This protein binds this small molecule.
Small molecule (SMILES): Nc1ccn([C@H]2C[C@H](O[P](=O)(O)OC[C@H]3O[C@@H](n4cnc5c(=O)nc(N)[nH]c54)C[C@@H]3O)[C@@H](CO)O2)c(=O)n1

Binding-site contacts:
Ligand atom N4 contacts residue GLU86 of chain 1.E at 2.9 Å (salt-bridge).
Ligand atom N7 contacts residue ASN44 of chain 1.E at 4.2 Å.
Ligand atom C6 contacts residue ASN44 of chain 1.E at 3.8 Å.
Ligand atom C1' contacts residue ARG85 of chain 1.E at 4.3 Å.
Ligand atom O6 contacts residue PO41 of chain 1.J at 3.6 Å (h-bond).
Ligand atom C8 contacts residue VAL43 of chain 1.E at 3.7 Å (hydrophobic).
Ligand atom O6 contacts residue THR45 of chain 1.E at 2.8 Å (h-bond).
Ligand atom O6 contacts residue ASN44 of chain 1.E at 3.3 Å.
Ligand atom N7 contacts residue VAL43 of chain 1.E at 3.8 Å.
Ligand atom O6 contacts residue HIS12 of chain 1.E at 3.0 Å (h-bond).
Ligand atom N1 contacts residue LYS41 of chain 1.E at 4.3 Å.
Ligand atom O5' contacts residue ARG85 of chain 1.E at 3.2 Å (salt-bridge).
Ligand atom N7 contacts residue THR45 of chain 1.E at 2.7 Å (h-bond).
Ligand atom N9 contacts residue VAL43 of chain 1.E at 3.9 Å.
Ligand atom N2 contacts residue PO41 of chain 1.J at 3.0 Å (h-bond).
Ligand atom C8 contacts residue THR45 of chain 1.E at 3.5 Å.
Ligand atom N1 contacts residue PO41 of chain 1.J at 2.6 Å (h-bond).
Ligand atom N4 contacts residue ARG85 of chain 1.E at 4.3 Å.
Ligand atom N1 contacts residue ARG85 of chain 1.E at 4.0 Å.
Ligand atom C6 contacts residue HIS12 of chain 1.E at 3.9 Å.
Ligand atom C6 contacts residue THR45 of chain 1.E at 3.7 Å.
Ligand atom C4 contacts residue GLU86 of chain 1.E at 3.8 Å.
Ligand atom C3' contacts residue ARG85 of chain 1.E at 4.0 Å.
Ligand atom O4' contacts residue VAL43 of chain 1.E at 3.8 Å.
Ligand atom N3 contacts residue VAL43 of chain 1.E at 4.1 Å.
Ligand atom C5 contacts residue THR45 of chain 1.E at 3.8 Å.
Ligand atom N4 contacts residue PRO42 of chain 1.E at 4.3 Å.
Ligand atom N1 contacts residue VAL43 of chain 1.E at 3.9 Å.
Ligand atom C6 contacts residue VAL43 of chain 1.E at 3.9 Å (hydrophobic).
Ligand atom C2' contacts residue ARG85 of chain 1.E at 3.8 Å.
Ligand atom C6 contacts residue PO41 of chain 1.J at 3.6 Å.
Ligand atom C5 contacts residue ARG85 of chain 1.E at 3.5 Å.
Ligand atom C5' contacts residue VAL43 of chain 1.E at 4.3 Å (hydrophobic).
Ligand atom C5 contacts residue GLU86 of chain 1.E at 3.8 Å.
Ligand atom C6 contacts residue ARG85 of chain 1.E at 3.4 Å.
Ligand atom C4 contacts residue VAL43 of chain 1.E at 4.1 Å (hydrophobic).
Ligand atom C2 contacts residue PO41 of chain 1.J at 3.4 Å.
Ligand atom C5 contacts residue VAL43 of chain 1.E at 4.1 Å (hydrophobic).
Ligand atom N1 contacts residue HIS12 of chain 1.E at 4.2 Å.
Ligand atom O6 contacts residue VAL43 of chain 1.E at 4.1 Å.

Sequence of chain 1.E:
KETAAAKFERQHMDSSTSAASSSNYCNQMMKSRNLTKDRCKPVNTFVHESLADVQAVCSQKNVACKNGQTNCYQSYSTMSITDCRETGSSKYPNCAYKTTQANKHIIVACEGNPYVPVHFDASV